A small-molecule ligand and the protein it binds are described below.
Small molecule (SMILES): CC(=O)N[C@@H]1[C@@H](O)[C@H](O)[C@@H](CO)O[C@H]1O

Binding-site contacts:
Ligand atom C5 contacts residue ASN690 of chain 1.A at 3.7 Å.
Ligand atom C1 contacts residue ASN690 of chain 1.A at 1.4 Å.
Ligand atom O5 contacts residue ASN690 of chain 1.A at 2.4 Å (h-bond).
Ligand atom O7 contacts residue ASN690 of chain 1.A at 3.0 Å (h-bond).
Ligand atom C8 contacts residue ASN690 of chain 1.A at 4.2 Å.
Ligand atom C2 contacts residue ASN690 of chain 1.A at 2.5 Å.
Ligand atom O5 contacts residue SER689 of chain 1.A at 4.0 Å.
Ligand atom N2 contacts residue ASN690 of chain 1.A at 2.9 Å (h-bond).
Ligand atom C7 contacts residue ASN690 of chain 1.A at 3.1 Å.
Ligand atom C5 contacts residue SER689 of chain 1.A at 4.0 Å.
Ligand atom C1 contacts residue SER689 of chain 1.A at 4.4 Å.
Ligand atom O6 contacts residue SER689 of chain 1.A at 3.4 Å (h-bond).
Ligand atom C6 contacts residue SER689 of chain 1.A at 4.1 Å.
Ligand atom C8 contacts residue GLY1112 of chain 1.A at 4.1 Å.
Ligand atom C3 contacts residue ASN690 of chain 1.A at 3.8 Å.
Ligand atom C4 contacts residue ASN690 of chain 1.A at 4.2 Å.

Sequence of chain 1.A:
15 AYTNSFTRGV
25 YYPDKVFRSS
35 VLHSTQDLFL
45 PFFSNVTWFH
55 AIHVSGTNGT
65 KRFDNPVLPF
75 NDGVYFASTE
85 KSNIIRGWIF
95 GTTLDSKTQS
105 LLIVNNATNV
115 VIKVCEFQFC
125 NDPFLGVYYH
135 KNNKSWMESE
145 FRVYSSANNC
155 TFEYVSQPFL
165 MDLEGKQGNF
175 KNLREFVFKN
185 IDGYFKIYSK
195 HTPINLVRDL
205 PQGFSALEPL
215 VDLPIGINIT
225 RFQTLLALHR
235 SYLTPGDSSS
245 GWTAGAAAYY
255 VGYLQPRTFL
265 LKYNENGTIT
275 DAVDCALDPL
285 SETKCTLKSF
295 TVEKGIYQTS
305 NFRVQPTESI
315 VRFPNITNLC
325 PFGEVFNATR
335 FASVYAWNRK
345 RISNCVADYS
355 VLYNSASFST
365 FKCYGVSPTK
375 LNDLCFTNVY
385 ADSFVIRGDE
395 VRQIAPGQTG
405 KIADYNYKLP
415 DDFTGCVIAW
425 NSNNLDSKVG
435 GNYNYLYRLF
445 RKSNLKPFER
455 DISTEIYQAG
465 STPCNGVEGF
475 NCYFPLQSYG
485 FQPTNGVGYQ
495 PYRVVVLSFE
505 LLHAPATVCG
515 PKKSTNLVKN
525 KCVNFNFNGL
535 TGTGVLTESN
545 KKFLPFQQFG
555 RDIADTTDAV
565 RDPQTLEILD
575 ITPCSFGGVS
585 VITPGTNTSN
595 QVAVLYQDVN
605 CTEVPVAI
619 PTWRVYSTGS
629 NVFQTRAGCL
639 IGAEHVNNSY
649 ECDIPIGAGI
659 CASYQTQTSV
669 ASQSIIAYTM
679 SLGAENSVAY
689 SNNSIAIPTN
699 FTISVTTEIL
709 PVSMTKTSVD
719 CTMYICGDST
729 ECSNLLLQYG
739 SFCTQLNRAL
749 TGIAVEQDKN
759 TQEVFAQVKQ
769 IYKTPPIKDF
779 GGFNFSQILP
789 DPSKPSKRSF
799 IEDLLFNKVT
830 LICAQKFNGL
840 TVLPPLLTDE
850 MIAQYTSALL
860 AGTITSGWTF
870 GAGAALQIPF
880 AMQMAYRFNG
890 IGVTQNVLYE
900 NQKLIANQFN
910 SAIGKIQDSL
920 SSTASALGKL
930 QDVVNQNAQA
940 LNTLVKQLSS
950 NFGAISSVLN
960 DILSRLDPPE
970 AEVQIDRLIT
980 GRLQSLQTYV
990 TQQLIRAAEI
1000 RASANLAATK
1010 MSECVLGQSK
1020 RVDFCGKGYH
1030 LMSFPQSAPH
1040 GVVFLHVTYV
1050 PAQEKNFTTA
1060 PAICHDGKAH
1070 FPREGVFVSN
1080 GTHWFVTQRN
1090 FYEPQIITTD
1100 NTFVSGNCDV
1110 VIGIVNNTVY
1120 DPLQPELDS